Sequence of chain 1.E:
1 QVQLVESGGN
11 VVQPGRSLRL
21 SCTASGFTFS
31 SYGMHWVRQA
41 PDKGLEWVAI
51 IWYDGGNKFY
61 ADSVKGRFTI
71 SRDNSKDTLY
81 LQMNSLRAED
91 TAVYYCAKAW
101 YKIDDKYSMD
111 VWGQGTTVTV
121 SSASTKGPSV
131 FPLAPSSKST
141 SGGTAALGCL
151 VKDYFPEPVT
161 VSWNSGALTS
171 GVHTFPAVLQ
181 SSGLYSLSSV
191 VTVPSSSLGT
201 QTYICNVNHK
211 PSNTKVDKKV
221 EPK

The small molecule below binds the protein below.
Small molecule (SMILES): C[C@H](N)C(=O)N1CCC[C@H]1C(=O)N[C@@H](CC(=O)O)C(=O)N1CCC[C@H]1C(=O)N[C@@H](CC(N)=O)C(=O)N[C@@H](C)C(=O)N[C@@H](CC(N)=O)C(=O)N1CCC[C@H]1C(=O)N[C@H](C=O)CC(N)=O

Sequence of chain 1.F:
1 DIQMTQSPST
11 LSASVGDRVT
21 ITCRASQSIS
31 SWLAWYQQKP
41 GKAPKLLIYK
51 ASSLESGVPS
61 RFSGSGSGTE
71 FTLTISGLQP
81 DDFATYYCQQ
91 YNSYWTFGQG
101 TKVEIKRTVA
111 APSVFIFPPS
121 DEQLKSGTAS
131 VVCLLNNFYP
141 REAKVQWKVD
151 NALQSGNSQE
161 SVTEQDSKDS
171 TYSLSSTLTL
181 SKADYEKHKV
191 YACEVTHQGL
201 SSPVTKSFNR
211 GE

Binding-site contacts:
Ligand atom O contacts residue TRP52 of chain 1.E at 3.6 Å.
Ligand atom O contacts residue TYR53 of chain 1.E at 3.1 Å (h-bond).
Ligand atom OD1 contacts residue ASN92 of chain 1.F at 3.0 Å (h-bond).
Ligand atom O contacts residue TRP52 of chain 1.E at 3.2 Å (h-bond).
Ligand atom O contacts residue TRP95 of chain 1.F at 3.2 Å.
Ligand atom CG contacts residue ASN57 of chain 1.E at 3.5 Å.
Ligand atom CB contacts residue TYR107 of chain 1.E at 3.5 Å (hydrophobic).
Ligand atom CG contacts residue TYR107 of chain 1.E at 3.6 Å (hydrophobic).
Ligand atom CB contacts residue SER31 of chain 1.E at 3.1 Å.
Ligand atom C contacts residue TYR53 of chain 1.E at 3.5 Å (hydrophobic).
Ligand atom N contacts residue TYR107 of chain 1.E at 3.7 Å.
Ligand atom CG contacts residue TYR94 of chain 1.F at 3.5 Å (hydrophobic).
Ligand atom O contacts residue PHE59 of chain 1.E at 3.3 Å.
Ligand atom OD2 contacts residue LYS106 of chain 1.E at 3.5 Å (salt-bridge).
Ligand atom O contacts residue TYR107 of chain 1.E at 2.8 Å (h-bond).
Ligand atom CG contacts residue TYR91 of chain 1.F at 3.6 Å (hydrophobic).
Ligand atom CG contacts residue SER31 of chain 1.E at 3.5 Å.
Ligand atom OD1 contacts residue SER31 of chain 1.E at 3.6 Å.
Ligand atom ND2 contacts residue TRP100 of chain 1.E at 3.2 Å (h-bond).
Ligand atom OD1 contacts residue TYR94 of chain 1.F at 2.9 Å (h-bond).
Ligand atom CA contacts residue SER31 of chain 1.E at 3.6 Å.
Ligand atom CG contacts residue ALA99 of chain 1.E at 3.8 Å (hydrophobic).
Ligand atom O contacts residue TYR53 of chain 1.E at 3.5 Å.
Ligand atom OD1 contacts residue SER93 of chain 1.F at 3.3 Å.
Ligand atom ND2 contacts residue TYR101 of chain 1.E at 3.7 Å.
Ligand atom CD contacts residue ASN57 of chain 1.E at 3.2 Å.
Ligand atom O contacts residue GLY33 of chain 1.E at 3.5 Å (h-bond).
Ligand atom O contacts residue TRP52 of chain 1.E at 3.5 Å.
Ligand atom OD1 contacts residue TYR32 of chain 1.E at 3.2 Å.
Ligand atom ND2 contacts residue TRP95 of chain 1.F at 3.5 Å.
Ligand atom OD1 contacts residue GLY33 of chain 1.E at 2.9 Å (h-bond).
Ligand atom OD1 contacts residue TYR107 of chain 1.E at 3.4 Å.
Ligand atom ND2 contacts residue TYR94 of chain 1.F at 2.9 Å (h-bond).
Ligand atom CG contacts residue ASN92 of chain 1.F at 3.4 Å.
Ligand atom CA contacts residue TYR107 of chain 1.E at 3.6 Å (hydrophobic).
Ligand atom CA contacts residue PHE59 of chain 1.E at 3.8 Å (hydrophobic).
Ligand atom ND2 contacts residue TYR91 of chain 1.F at 3.2 Å (h-bond).
Ligand atom CB contacts residue TYR101 of chain 1.E at 3.5 Å (hydrophobic).
Ligand atom CA contacts residue TRP52 of chain 1.E at 3.5 Å (hydrophobic).
Ligand atom O contacts residue LYS106 of chain 1.E at 3.3 Å.